This protein binds this small molecule.
Small molecule (SMILES): CC(=O)N[C@@H]1[C@@H](O)[C@H](O)[C@@H](CO)O[C@H]1O

Sequence of chain 1.A:
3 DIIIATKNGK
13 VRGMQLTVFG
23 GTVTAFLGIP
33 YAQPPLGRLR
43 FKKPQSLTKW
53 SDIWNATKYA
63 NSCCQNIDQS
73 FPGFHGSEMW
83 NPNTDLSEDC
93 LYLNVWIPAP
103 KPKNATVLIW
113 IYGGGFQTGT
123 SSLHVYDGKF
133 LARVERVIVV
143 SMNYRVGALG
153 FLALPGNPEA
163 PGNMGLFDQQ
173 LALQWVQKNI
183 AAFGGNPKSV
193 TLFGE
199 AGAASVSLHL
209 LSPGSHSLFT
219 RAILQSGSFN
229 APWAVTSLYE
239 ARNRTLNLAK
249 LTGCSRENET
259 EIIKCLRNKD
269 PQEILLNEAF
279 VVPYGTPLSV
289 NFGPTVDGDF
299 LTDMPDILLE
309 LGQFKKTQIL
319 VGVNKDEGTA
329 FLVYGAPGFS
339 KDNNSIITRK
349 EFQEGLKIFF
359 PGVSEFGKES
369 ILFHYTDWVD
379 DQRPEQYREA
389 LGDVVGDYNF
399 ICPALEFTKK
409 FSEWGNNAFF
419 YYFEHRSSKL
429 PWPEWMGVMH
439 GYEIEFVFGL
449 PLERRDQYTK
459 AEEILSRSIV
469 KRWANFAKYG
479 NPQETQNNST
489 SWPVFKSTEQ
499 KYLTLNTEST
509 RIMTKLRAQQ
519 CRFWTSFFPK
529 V

Binding-site contacts:
Ligand atom C7 contacts residue ASN256 of chain 1.A at 3.0 Å.
Ligand atom C1 contacts residue THR258 of chain 1.A at 4.4 Å.
Ligand atom C2 contacts residue ASN256 of chain 1.A at 2.2 Å.
Ligand atom C4 contacts residue ASN256 of chain 1.A at 4.2 Å.
Ligand atom C8 contacts residue ASN256 of chain 1.A at 3.9 Å.
Ligand atom O7 contacts residue ASN256 of chain 1.A at 3.3 Å (h-bond).
Ligand atom O5 contacts residue ASN256 of chain 1.A at 2.4 Å (h-bond).
Ligand atom C3 contacts residue ASN256 of chain 1.A at 3.6 Å.
Ligand atom C5 contacts residue ASN256 of chain 1.A at 3.6 Å.
Ligand atom C1 contacts residue ASN256 of chain 1.A at 1.4 Å.
Ligand atom N2 contacts residue ASN256 of chain 1.A at 2.6 Å (h-bond).
Ligand atom O5 contacts residue THR258 of chain 1.A at 4.5 Å.